Binding-site contacts:
Ligand atom N39 contacts residue GLY234 of chain 1.A at 3.4 Å (h-bond).
Ligand atom N29 contacts residue GLY38 of chain 1.A at 3.2 Å (h-bond).
Ligand atom C43 contacts residue GLY17 of chain 1.A at 3.2 Å.
Ligand atom O21 contacts residue ASP36 of chain 1.A at 2.5 Å (salt-bridge).
Ligand atom O06 contacts residue ASN237 of chain 1.A at 3.1 Å (h-bond).
Ligand atom N23 contacts residue ASP232 of chain 1.A at 2.7 Å (salt-bridge).
Ligand atom N39 contacts residue THR236 of chain 1.A at 3.3 Å (h-bond).
Ligand atom C24 contacts residue GLY38 of chain 1.A at 3.5 Å.
Ligand atom N11 contacts residue GLY234 of chain 1.A at 3.3 Å (h-bond).
Ligand atom C18 contacts residue GLN77 of chain 1.A at 3.2 Å.
Ligand atom C12 contacts residue TYR75 of chain 1.A at 3.4 Å (hydrophobic).
Ligand atom C43 contacts residue THR236 of chain 1.A at 3.1 Å.
Ligand atom C19 contacts residue GLN77 of chain 1.A at 3.4 Å.
Ligand atom C42 contacts residue THR236 of chain 1.A at 3.2 Å.
Ligand atom O21 contacts residue SER39 of chain 1.A at 3.5 Å.
Ligand atom O48 contacts residue GLN77 of chain 1.A at 3.3 Å (h-bond).
Ligand atom C36 contacts residue GLY234 of chain 1.A at 3.2 Å.
Ligand atom C27 contacts residue ASP232 of chain 1.A at 3.2 Å.
Ligand atom C43 contacts residue GLY15 of chain 1.A at 3.4 Å.
Ligand atom O04 contacts residue ASN237 of chain 1.A at 3.4 Å (h-bond).
Ligand atom O35 contacts residue THR76 of chain 1.A at 3.3 Å (h-bond).
Ligand atom O48 contacts residue THR236 of chain 1.A at 2.9 Å (h-bond).
Ligand atom O21 contacts residue TYR75 of chain 1.A at 3.4 Å.
Ligand atom C20 contacts residue ASP36 of chain 1.A at 3.3 Å.
Ligand atom C22 contacts residue ASP232 of chain 1.A at 3.2 Å.
Ligand atom C01 contacts residue ARG239 of chain 1.A at 3.5 Å.
Ligand atom C38 contacts residue GLN77 of chain 1.A at 3.5 Å.
Ligand atom O35 contacts residue GLN77 of chain 1.A at 3.1 Å (h-bond).
Ligand atom O35 contacts residue TYR75 of chain 1.A at 3.4 Å.
Ligand atom C46 contacts residue SER233 of chain 1.A at 3.4 Å.
Ligand atom N23 contacts residue GLY38 of chain 1.A at 3.2 Å (h-bond).
Ligand atom C25 contacts residue THR76 of chain 1.A at 3.2 Å.
Ligand atom C41 contacts residue GLN16 of chain 1.A at 3.4 Å.
Ligand atom C44 contacts residue GLY17 of chain 1.A at 3.5 Å.
Ligand atom O34 contacts residue THR76 of chain 1.A at 3.4 Å (h-bond).
Ligand atom C13 contacts residue ASP36 of chain 1.A at 3.2 Å.
Ligand atom C38 contacts residue THR236 of chain 1.A at 3.1 Å.
Ligand atom N29 contacts residue TYR202 of chain 1.A at 3.5 Å (h-bond).
Ligand atom O21 contacts residue GLY38 of chain 1.A at 3.2 Å (h-bond).
Ligand atom O04 contacts residue ARG239 of chain 1.A at 3.4 Å (salt-bridge).

A small-molecule ligand and the protein it binds are described below.
Small molecule (SMILES): CC(C)CNC(=O)[C@@H](NC[C@@H](O)[C@H](Cc1ccccc1)NC(=O)c1cc(C(=O)N[C@H](C)c2ccccc2)cc(N(C)S(C)(=O)=O)c1)[C@H](C)O

Sequence of chain 1.A:
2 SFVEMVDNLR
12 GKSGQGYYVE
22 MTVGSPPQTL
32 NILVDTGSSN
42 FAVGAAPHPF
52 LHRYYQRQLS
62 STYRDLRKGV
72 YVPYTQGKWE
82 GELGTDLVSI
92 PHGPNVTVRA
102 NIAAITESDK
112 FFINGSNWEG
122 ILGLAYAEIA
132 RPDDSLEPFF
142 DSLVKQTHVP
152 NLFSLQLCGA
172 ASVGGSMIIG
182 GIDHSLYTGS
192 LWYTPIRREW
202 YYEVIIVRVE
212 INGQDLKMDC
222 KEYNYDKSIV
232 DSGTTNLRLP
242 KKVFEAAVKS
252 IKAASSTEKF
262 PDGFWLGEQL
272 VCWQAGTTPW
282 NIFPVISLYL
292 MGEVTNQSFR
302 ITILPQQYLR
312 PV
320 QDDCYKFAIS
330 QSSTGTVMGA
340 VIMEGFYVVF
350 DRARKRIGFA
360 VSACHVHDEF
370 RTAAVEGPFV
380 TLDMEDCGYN